The protein below binds the small molecule below.
Small molecule (SMILES): CC(=O)N[C@@H]1[C@@H](O)[C@H](O)[C@@H](CO)O[C@H]1O

Binding-site contacts:
Ligand atom N2 contacts residue LYS44 of chain 1.F at 3.5 Å (salt-bridge).
Ligand atom O6 contacts residue ASN13 of chain 1.F at 3.6 Å.
Ligand atom O6 contacts residue LEU68 of chain 1.F at 3.5 Å.
Ligand atom C5 contacts residue ASN13 of chain 1.F at 3.7 Å.
Ligand atom C8 contacts residue LYS44 of chain 1.F at 3.9 Å.
Ligand atom C3 contacts residue ASN13 of chain 1.F at 3.9 Å.
Ligand atom C7 contacts residue LYS44 of chain 1.F at 4.2 Å.
Ligand atom C1 contacts residue LYS44 of chain 1.F at 4.2 Å.
Ligand atom C6 contacts residue ASN13 of chain 1.F at 4.5 Å.
Ligand atom O5 contacts residue ASN13 of chain 1.F at 2.4 Å (h-bond).
Ligand atom C2 contacts residue LYS44 of chain 1.F at 4.4 Å.
Ligand atom C7 contacts residue ASN13 of chain 1.F at 4.2 Å.
Ligand atom C4 contacts residue ASN13 of chain 1.F at 4.3 Å.
Ligand atom C1 contacts residue ASN13 of chain 1.F at 1.4 Å.
Ligand atom C2 contacts residue ASN13 of chain 1.F at 2.6 Å.
Ligand atom O6 contacts residue SER67 of chain 1.F at 3.6 Å (h-bond).
Ligand atom N2 contacts residue ASN13 of chain 1.F at 3.0 Å (h-bond).

Sequence of chain 1.F:
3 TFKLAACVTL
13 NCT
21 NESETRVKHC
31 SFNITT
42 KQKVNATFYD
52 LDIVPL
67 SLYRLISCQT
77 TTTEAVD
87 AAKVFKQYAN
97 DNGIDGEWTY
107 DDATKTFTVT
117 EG